Sequence of chain 1.A:
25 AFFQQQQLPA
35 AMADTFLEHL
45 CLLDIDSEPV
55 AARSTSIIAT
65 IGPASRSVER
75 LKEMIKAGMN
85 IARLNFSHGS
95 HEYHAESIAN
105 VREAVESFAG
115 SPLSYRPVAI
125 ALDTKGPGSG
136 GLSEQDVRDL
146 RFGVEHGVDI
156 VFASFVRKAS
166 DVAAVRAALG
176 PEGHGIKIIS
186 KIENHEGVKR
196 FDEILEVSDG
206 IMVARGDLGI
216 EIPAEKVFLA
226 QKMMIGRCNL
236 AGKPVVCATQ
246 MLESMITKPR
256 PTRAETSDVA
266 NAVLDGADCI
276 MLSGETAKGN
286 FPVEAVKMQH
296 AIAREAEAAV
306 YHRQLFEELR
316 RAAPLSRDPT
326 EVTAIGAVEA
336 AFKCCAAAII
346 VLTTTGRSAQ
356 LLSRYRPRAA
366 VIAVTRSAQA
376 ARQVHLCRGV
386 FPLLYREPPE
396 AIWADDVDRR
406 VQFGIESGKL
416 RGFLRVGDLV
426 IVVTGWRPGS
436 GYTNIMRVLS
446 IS

Binding-site contacts:
Ligand atom O6P contacts residue THR349 of chain 1.A at 3.4 Å (h-bond).
Ligand atom O1 contacts residue THR349 of chain 1.A at 3.7 Å.
Ligand atom O4 contacts residue GLY434 of chain 1.A at 2.3 Å (h-bond).
Ligand atom O6P contacts residue SER353 of chain 1.A at 3.2 Å (h-bond).
Ligand atom O6 contacts residue THR349 of chain 1.A at 3.2 Å (h-bond).
Ligand atom C4 contacts residue GLY434 of chain 1.A at 3.3 Å.
Ligand atom O5P contacts residue THR349 of chain 1.A at 3.7 Å.
Ligand atom O3 contacts residue ARG432 of chain 1.A at 3.0 Å (salt-bridge).
Ligand atom C3 contacts residue ARG432 of chain 1.A at 3.6 Å.
Ligand atom O2P contacts residue ARG405 of chain 1.A at 2.4 Å (salt-bridge).
Ligand atom O1P contacts residue PRO433 of chain 1.A at 3.7 Å.
Ligand atom P1 contacts residue ARG405 of chain 1.A at 3.6 Å.
Ligand atom O3P contacts residue TRP398 of chain 1.A at 2.8 Å (h-bond).
Ligand atom O1P contacts residue THR349 of chain 1.A at 3.7 Å.
Ligand atom C2 contacts residue LEU347 of chain 1.A at 3.7 Å (hydrophobic).
Ligand atom O2 contacts residue LEU347 of chain 1.A at 3.6 Å.
Ligand atom C5 contacts residue GLY434 of chain 1.A at 3.6 Å.
Ligand atom O4 contacts residue TYR437 of chain 1.A at 3.0 Å (h-bond).
Ligand atom C3 contacts residue GLY434 of chain 1.A at 3.8 Å.
Ligand atom O1P contacts residue GLY434 of chain 1.A at 2.9 Å (h-bond).
Ligand atom P2 contacts residue THR349 of chain 1.A at 3.6 Å.
Ligand atom O5P contacts residue SER435 of chain 1.A at 3.2 Å.
Ligand atom C6 contacts residue SER353 of chain 1.A at 3.8 Å.
Ligand atom P2 contacts residue THR348 of chain 1.A at 3.7 Å.
Ligand atom O2 contacts residue GLY430 of chain 1.A at 3.1 Å (h-bond).
Ligand atom O5P contacts residue THR350 of chain 1.A at 2.7 Å (h-bond).
Ligand atom O4P contacts residue SER353 of chain 1.A at 3.4 Å (h-bond).
Ligand atom O3P contacts residue PRO433 of chain 1.A at 3.5 Å.
Ligand atom O6P contacts residue THR348 of chain 1.A at 2.4 Å (h-bond).
Ligand atom O3P contacts residue ARG405 of chain 1.A at 3.4 Å (salt-bridge).
Ligand atom O6 contacts residue SER435 of chain 1.A at 3.7 Å.
Ligand atom C6 contacts residue LEU347 of chain 1.A at 3.5 Å (hydrophobic).
Ligand atom O2 contacts residue THR429 of chain 1.A at 3.7 Å.
Ligand atom O4P contacts residue GLY436 of chain 1.A at 2.9 Å (h-bond).
Ligand atom O3 contacts residue GLY430 of chain 1.A at 3.0 Å.
Ligand atom O6P contacts residue ARG352 of chain 1.A at 3.8 Å.
Ligand atom C5 contacts residue LEU347 of chain 1.A at 3.7 Å (hydrophobic).
Ligand atom O4 contacts residue GLY436 of chain 1.A at 3.6 Å.
Ligand atom O5 contacts residue LEU347 of chain 1.A at 2.8 Å (h-bond).
Ligand atom C6 contacts residue THR438 of chain 1.A at 3.5 Å.

A protein and the small-molecule ligand that binds it are described below.
Small molecule (SMILES): O=P(O)(O)OC[C@H]1O[C@](O)(COP(=O)(O)O)[C@@H](O)[C@@H]1O